Sequence of chain 1.B:
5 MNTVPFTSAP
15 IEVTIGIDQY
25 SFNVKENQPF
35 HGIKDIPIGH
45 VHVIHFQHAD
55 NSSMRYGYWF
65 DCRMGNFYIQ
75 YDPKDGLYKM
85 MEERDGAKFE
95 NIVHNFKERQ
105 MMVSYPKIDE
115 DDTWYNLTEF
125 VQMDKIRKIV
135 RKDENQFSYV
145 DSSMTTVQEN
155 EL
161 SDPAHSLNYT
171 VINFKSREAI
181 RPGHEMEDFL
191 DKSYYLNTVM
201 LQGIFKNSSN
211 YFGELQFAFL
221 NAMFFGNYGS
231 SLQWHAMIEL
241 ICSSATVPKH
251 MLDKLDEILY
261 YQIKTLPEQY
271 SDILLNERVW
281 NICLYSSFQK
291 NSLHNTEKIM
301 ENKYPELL

This protein binds this small molecule.
Small molecule (SMILES): COc1ccc([C@H](C)N)cc1F

Binding-site contacts:
Ligand atom F contacts residue PHE26 of chain 1.B at 4.3 Å.
Ligand atom O contacts residue PRO110 of chain 1.B at 4.3 Å.
Ligand atom C8 contacts residue PHE26 of chain 1.B at 4.0 Å (hydrophobic).
Ligand atom C5 contacts residue PHE26 of chain 1.B at 3.8 Å (hydrophobic).
Ligand atom C4 contacts residue SER25 of chain 1.B at 4.3 Å.
Ligand atom C3 contacts residue PHE26 of chain 1.B at 4.3 Å (hydrophobic).
Ligand atom C8 contacts residue PRO110 of chain 1.B at 3.8 Å (hydrophobic).
Ligand atom C6 contacts residue PHE26 of chain 1.B at 3.9 Å (hydrophobic).
Ligand atom C5 contacts residue SER108 of chain 1.B at 4.4 Å.
Ligand atom C4 contacts residue PHE26 of chain 1.B at 4.0 Å (hydrophobic).
Ligand atom O contacts residue SER108 of chain 1.B at 3.7 Å.
Ligand atom O contacts residue VAL107 of chain 1.B at 3.5 Å.
Ligand atom C8 contacts residue ILE21 of chain 1.B at 4.0 Å (hydrophobic).
Ligand atom N contacts residue SER25 of chain 1.B at 2.7 Å (h-bond).
Ligand atom C8 contacts residue VAL107 of chain 1.B at 3.8 Å (hydrophobic).
Ligand atom C1 contacts residue SER25 of chain 1.B at 3.8 Å.
Ligand atom C4 contacts residue TYR24 of chain 1.B at 4.2 Å (hydrophobic).
Ligand atom C7 contacts residue PHE26 of chain 1.B at 3.8 Å (hydrophobic).
Ligand atom C8 contacts residue SER108 of chain 1.B at 3.6 Å.
Ligand atom C5 contacts residue PRO110 of chain 1.B at 4.3 Å (hydrophobic).
Ligand atom C3 contacts residue SER25 of chain 1.B at 3.6 Å.
Ligand atom C8 contacts residue TYR109 of chain 1.B at 4.1 Å (hydrophobic).
Ligand atom N contacts residue PHE26 of chain 1.B at 4.2 Å.
Ligand atom C4 contacts residue PRO110 of chain 1.B at 3.9 Å (hydrophobic).
Ligand atom F contacts residue VAL107 of chain 1.B at 3.5 Å.
Ligand atom C2 contacts residue PHE26 of chain 1.B at 4.0 Å (hydrophobic).
Ligand atom C3 contacts residue TYR24 of chain 1.B at 4.3 Å (hydrophobic).
Ligand atom C8 contacts residue ILE37 of chain 1.B at 4.2 Å (hydrophobic).
Ligand atom O contacts residue PHE26 of chain 1.B at 3.9 Å.
Ligand atom C3 contacts residue PRO110 of chain 1.B at 4.3 Å (hydrophobic).
Ligand atom C2 contacts residue SER25 of chain 1.B at 3.8 Å.